Binding-site contacts:
Ligand atom C8 contacts residue HIS629 of chain 1.CA at 3.6 Å.
Ligand atom N6 contacts residue GLY638 of chain 1.CA at 3.0 Å (h-bond).
Ligand atom N6 contacts residue PRO419 of chain 1.CA at 4.5 Å.
Ligand atom C4 contacts residue SER631 of chain 1.CA at 4.4 Å.
Ligand atom C5 contacts residue SER631 of chain 1.CA at 3.9 Å.
Ligand atom C6 contacts residue GLY638 of chain 1.CA at 3.9 Å.
Ligand atom N9 contacts residue HIS629 of chain 1.CA at 4.3 Å.
Ligand atom N7 contacts residue PRO419 of chain 1.CA at 4.0 Å.
Ligand atom N7 contacts residue HIS629 of chain 1.CA at 4.3 Å.
Ligand atom C8 contacts residue SER631 of chain 1.CA at 3.8 Å.
Ligand atom N6 contacts residue PHE637 of chain 1.CA at 4.0 Å.
Ligand atom C5 contacts residue PRO419 of chain 1.CA at 4.0 Å (hydrophobic).
Ligand atom C2' contacts residue HIS629 of chain 1.CA at 4.5 Å.
Ligand atom C6 contacts residue PRO630 of chain 1.CA at 4.3 Å (hydrophobic).
Ligand atom O4' contacts residue PRO630 of chain 1.CA at 3.4 Å.
Ligand atom C4 contacts residue PRO630 of chain 1.CA at 3.6 Å (hydrophobic).
Ligand atom N1 contacts residue PRO630 of chain 1.CA at 4.0 Å.
Ligand atom C5 contacts residue PRO630 of chain 1.CA at 4.1 Å (hydrophobic).
Ligand atom O4' contacts residue HIS629 of chain 1.CA at 4.2 Å.
Ligand atom N1 contacts residue VAL418 of chain 1.CA at 4.1 Å.
Ligand atom N7 contacts residue SER631 of chain 1.CA at 3.3 Å.
Ligand atom C2 contacts residue PRO630 of chain 1.CA at 3.5 Å (hydrophobic).
Ligand atom N9 contacts residue PRO630 of chain 1.CA at 4.0 Å.
Ligand atom O1P contacts residue PRO630 of chain 1.CA at 4.3 Å.
Ligand atom N6 contacts residue VAL418 of chain 1.CA at 3.5 Å.
Ligand atom C1' contacts residue PRO630 of chain 1.CA at 4.0 Å (hydrophobic).
Ligand atom N3 contacts residue PRO630 of chain 1.CA at 3.3 Å.
Ligand atom P contacts residue HIS627 of chain 1.CA at 4.0 Å.
Ligand atom C4 contacts residue PRO419 of chain 1.CA at 4.4 Å (hydrophobic).
Ligand atom C6 contacts residue PRO419 of chain 1.CA at 4.1 Å (hydrophobic).
Ligand atom N1 contacts residue GLY638 of chain 1.CA at 3.5 Å (h-bond).
Ligand atom C6 contacts residue VAL418 of chain 1.CA at 4.0 Å (hydrophobic).
Ligand atom O1P contacts residue LYS640 of chain 1.CA at 4.4 Å.
Ligand atom P contacts residue PRO630 of chain 1.CA at 4.5 Å.
Ligand atom N1 contacts residue PRO419 of chain 1.CA at 4.4 Å.
Ligand atom N6 contacts residue SER631 of chain 1.CA at 4.2 Å.
Ligand atom C6 contacts residue SER631 of chain 1.CA at 4.3 Å.
Ligand atom C8 contacts residue PRO419 of chain 1.CA at 4.4 Å (hydrophobic).
Ligand atom C1' contacts residue HIS629 of chain 1.CA at 3.8 Å.
Ligand atom O5' contacts residue PRO630 of chain 1.CA at 3.9 Å.

This protein binds this small molecule.
Small molecule (SMILES): Nc1ncnc2c1ncn2[C@H]1C[C@H](O)[C@@H](COP(=O)(O)O)O1

Sequence of chain 1.CA:
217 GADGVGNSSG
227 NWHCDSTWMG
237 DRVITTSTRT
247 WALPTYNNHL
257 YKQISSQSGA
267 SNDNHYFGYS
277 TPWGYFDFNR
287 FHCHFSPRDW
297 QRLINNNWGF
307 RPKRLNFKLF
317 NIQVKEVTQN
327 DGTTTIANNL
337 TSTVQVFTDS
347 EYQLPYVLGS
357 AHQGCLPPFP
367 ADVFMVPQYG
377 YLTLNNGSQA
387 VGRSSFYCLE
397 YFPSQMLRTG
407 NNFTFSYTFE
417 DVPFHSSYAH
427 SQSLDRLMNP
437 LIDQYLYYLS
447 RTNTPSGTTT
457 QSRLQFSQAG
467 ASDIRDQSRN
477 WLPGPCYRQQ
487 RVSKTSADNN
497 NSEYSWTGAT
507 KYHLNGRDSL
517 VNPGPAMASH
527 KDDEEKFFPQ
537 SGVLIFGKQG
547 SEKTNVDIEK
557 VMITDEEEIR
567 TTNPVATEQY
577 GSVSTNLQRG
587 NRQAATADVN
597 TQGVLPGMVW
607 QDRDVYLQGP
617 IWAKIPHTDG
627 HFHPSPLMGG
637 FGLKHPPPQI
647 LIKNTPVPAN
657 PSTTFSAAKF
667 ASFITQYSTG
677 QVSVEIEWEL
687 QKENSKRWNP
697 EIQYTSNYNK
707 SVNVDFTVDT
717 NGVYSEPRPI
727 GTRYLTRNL